Sequence of chain 1.B:
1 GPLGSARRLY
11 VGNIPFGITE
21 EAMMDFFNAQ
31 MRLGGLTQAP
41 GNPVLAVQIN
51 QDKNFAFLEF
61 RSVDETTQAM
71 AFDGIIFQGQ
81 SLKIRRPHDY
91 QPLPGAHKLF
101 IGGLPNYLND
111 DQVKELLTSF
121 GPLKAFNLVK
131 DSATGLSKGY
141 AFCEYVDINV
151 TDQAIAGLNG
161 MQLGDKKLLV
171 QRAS

Sequence of chain 1.A:
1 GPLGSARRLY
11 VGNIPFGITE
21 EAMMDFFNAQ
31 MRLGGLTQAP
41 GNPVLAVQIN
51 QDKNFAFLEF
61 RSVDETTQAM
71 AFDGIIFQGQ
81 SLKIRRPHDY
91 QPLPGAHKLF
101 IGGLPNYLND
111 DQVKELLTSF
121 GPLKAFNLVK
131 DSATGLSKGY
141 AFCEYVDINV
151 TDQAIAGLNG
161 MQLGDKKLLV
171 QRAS

A protein and the small-molecule ligand that binds it are described below.
Small molecule (SMILES): Nc1nc(=O)c2ncn([C@H]3C[C@H](O)[C@@H](CO[P](=O)(O)O[C@H]4C[C@H](n5cc(Br)c(=O)[nH]c5=O)O[C@@H]4CO[P](=O)(O)O[C@H]4C[C@H](n5ccc(=O)[nH]c5=O)O[C@@H]4CO[P](=O)(O)O[C@H]4C[C@H](n5ccc(=O)[nH]c5=O)O[C@@H]4CO[P](=O)(O)O[C@H]4C[C@H](n5ccc(=O)[nH]c5=O)O[C@@H]4CO[P](=O)(O)O[C@H]4C[C@H](n5ccc(=O)[nH]c5=O)O[C@@H]4CO)O3)c2[nH]1

Binding-site contacts:
Ligand atom O4 contacts residue ARG85 of chain 1.A at 3.1 Å.
Ligand atom N3 contacts residue PHE142 of chain 1.B at 3.3 Å.
Ligand atom O2 contacts residue PRO87 of chain 1.A at 3.1 Å.
Ligand atom O4 contacts residue LYS98 of chain 1.B at 3.1 Å.
Ligand atom O5' contacts residue TYR10 of chain 1.A at 3.1 Å (h-bond).
Ligand atom N3 contacts residue GLY103 of chain 1.B at 3.0 Å (h-bond).
Ligand atom N7 contacts residue ARG8 of chain 1.A at 2.4 Å (salt-bridge).
Ligand atom N3 contacts residue ARG86 of chain 1.A at 3.0 Å (salt-bridge).
Ligand atom N3 contacts residue ALA173 of chain 1.B at 2.9 Å (h-bond).
Ligand atom O6 contacts residue ASP89 of chain 1.A at 2.6 Å (salt-bridge).
Ligand atom OP1 contacts residue LYS53 of chain 1.A at 2.7 Å (salt-bridge).
Ligand atom O4 contacts residue GLY103 of chain 1.B at 3.3 Å (h-bond).
Ligand atom N3 contacts residue LYS53 of chain 1.A at 3.1 Å (salt-bridge).
Ligand atom O4 contacts residue LYS166 of chain 1.B at 3.2 Å.
Ligand atom C8 contacts residue ARG8 of chain 1.A at 3.0 Å.
Ligand atom O6 contacts residue HIS88 of chain 1.A at 3.2 Å (h-bond).
Ligand atom O2 contacts residue ASN127 of chain 1.B at 3.0 Å (h-bond).
Ligand atom O6 contacts residue PRO87 of chain 1.A at 3.0 Å.
Ligand atom C5' contacts residue TYR140 of chain 1.B at 3.2 Å (hydrophobic).
Ligand atom O4' contacts residue PHE57 of chain 1.A at 3.3 Å.
Ligand atom C5 contacts residue HIS88 of chain 1.A at 3.4 Å.
Ligand atom C2 contacts residue PHE142 of chain 1.B at 3.3 Å (hydrophobic).
Ligand atom OP2 contacts residue SER132 of chain 1.B at 2.7 Å (h-bond).
Ligand atom OP2 contacts residue TYR10 of chain 1.A at 2.7 Å (h-bond).
Ligand atom O4 contacts residue GLY102 of chain 1.B at 3.2 Å.
Ligand atom N1 contacts residue LYS53 of chain 1.A at 3.1 Å (salt-bridge).
Ligand atom O4' contacts residue PHE142 of chain 1.B at 3.4 Å.
Ligand atom O2 contacts residue LYS53 of chain 1.A at 3.1 Å.
Ligand atom C4 contacts residue HIS88 of chain 1.A at 3.4 Å.
Ligand atom O2 contacts residue HIS88 of chain 1.A at 2.9 Å (h-bond).
Ligand atom O4 contacts residue GLN171 of chain 1.B at 2.6 Å (h-bond).
Ligand atom C4' contacts residue TYR140 of chain 1.B at 3.2 Å (hydrophobic).
Ligand atom OP1 contacts residue LYS83 of chain 1.A at 2.6 Å (salt-bridge).
Ligand atom N3 contacts residue LYS167 of chain 1.B at 2.8 Å (salt-bridge).
Ligand atom O4 contacts residue LYS167 of chain 1.B at 2.6 Å (salt-bridge).
Ligand atom O3' contacts residue LYS53 of chain 1.A at 3.4 Å.
Ligand atom OP2 contacts residue LYS138 of chain 1.B at 2.6 Å (salt-bridge).
Ligand atom OP1 contacts residue SER132 of chain 1.B at 3.4 Å (h-bond).
Ligand atom C2' contacts residue HIS88 of chain 1.A at 3.4 Å.
Ligand atom C2 contacts residue LYS53 of chain 1.A at 2.9 Å.